Sequence of chain 1.A:
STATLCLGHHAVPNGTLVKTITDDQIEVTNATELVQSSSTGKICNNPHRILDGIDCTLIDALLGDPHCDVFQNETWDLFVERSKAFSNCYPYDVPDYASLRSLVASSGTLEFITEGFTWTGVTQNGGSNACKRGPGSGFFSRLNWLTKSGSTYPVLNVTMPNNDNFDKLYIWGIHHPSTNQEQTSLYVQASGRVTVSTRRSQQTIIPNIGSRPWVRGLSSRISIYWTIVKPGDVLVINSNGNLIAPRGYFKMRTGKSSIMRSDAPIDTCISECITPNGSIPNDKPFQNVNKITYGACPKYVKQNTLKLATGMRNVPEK

Binding-site contacts:
Ligand atom C3 contacts residue ILE121 of chain 1.A at 4.1 Å (hydrophobic).
Ligand atom N2 contacts residue ARG150 of chain 1.A at 4.5 Å.
Ligand atom C8 contacts residue GLN80 of chain 1.A at 2.9 Å.
Ligand atom O5 contacts residue ASN81 of chain 1.A at 2.2 Å (h-bond).
Ligand atom O5 contacts residue ILE121 of chain 1.A at 4.4 Å.
Ligand atom C7 contacts residue GLN80 of chain 1.A at 4.2 Å.
Ligand atom O7 contacts residue ASN81 of chain 1.A at 3.3 Å (h-bond).
Ligand atom C6 contacts residue PHE120 of chain 1.A at 4.5 Å (hydrophobic).
Ligand atom N2 contacts residue ASN81 of chain 1.A at 2.9 Å (h-bond).
Ligand atom C1 contacts residue PHE120 of chain 1.A at 3.4 Å (hydrophobic).
Ligand atom C7 contacts residue ASN81 of chain 1.A at 3.3 Å.
Ligand atom C2 contacts residue ASN81 of chain 1.A at 2.3 Å.
Ligand atom C3 contacts residue PHE120 of chain 1.A at 4.2 Å (hydrophobic).
Ligand atom O3 contacts residue ILE121 of chain 1.A at 3.8 Å.
Ligand atom C5 contacts residue ILE121 of chain 1.A at 3.7 Å (hydrophobic).
Ligand atom O5 contacts residue PHE120 of chain 1.A at 3.4 Å (h-bond).
Ligand atom C1 contacts residue ASN81 of chain 1.A at 1.4 Å.
Ligand atom C5 contacts residue ASN81 of chain 1.A at 3.5 Å.
Ligand atom C8 contacts residue THR122 of chain 1.A at 3.5 Å.
Ligand atom C2 contacts residue PHE120 of chain 1.A at 4.4 Å (hydrophobic).
Ligand atom C4 contacts residue ASN81 of chain 1.A at 4.0 Å.
Ligand atom C6 contacts residue ASN81 of chain 1.A at 4.4 Å.
Ligand atom C6 contacts residue ILE121 of chain 1.A at 3.6 Å (hydrophobic).
Ligand atom C3 contacts residue ASN81 of chain 1.A at 3.6 Å.
Ligand atom C5 contacts residue PHE120 of chain 1.A at 3.5 Å (hydrophobic).
Ligand atom O4 contacts residue ILE121 of chain 1.A at 3.9 Å.
Ligand atom C8 contacts residue ARG150 of chain 1.A at 4.3 Å.
Ligand atom O3 contacts residue THR122 of chain 1.A at 4.4 Å.
Ligand atom C4 contacts residue PHE120 of chain 1.A at 4.4 Å (hydrophobic).

This small molecule binds to this protein.
Small molecule (SMILES): CC(=O)N[C@H]1[C@@H](O[C@H]2[C@H](O)[C@@H](NC(C)=O)CO[C@@H]2CO)O[C@H](CO)[C@@H](O)[C@@H]1O